Binding-site contacts:
Ligand atom C11 contacts residue HIS233 of chain 1.B at 3.8 Å.
Ligand atom S6 contacts residue LEU100 of chain 1.B at 3.8 Å.
Ligand atom C24 contacts residue THR56 of chain 1.B at 3.8 Å.
Ligand atom C28 contacts residue ASN241 of chain 1.B at 3.8 Å.
Ligand atom C9 contacts residue LEU137 of chain 1.B at 3.9 Å (hydrophobic).
Ligand atom C10 contacts residue ILE133 of chain 1.B at 3.5 Å (hydrophobic).
Ligand atom C21 contacts residue THR56 of chain 1.B at 3.6 Å.
Ligand atom N26 contacts residue ASP60 of chain 1.B at 2.8 Å (salt-bridge).
Ligand atom C29 contacts residue PRO244 of chain 1.B at 3.8 Å (hydrophobic).
Ligand atom O3 contacts residue ARG103 of chain 1.B at 3.2 Å (salt-bridge).
Ligand atom C27 contacts residue VAL242 of chain 1.B at 3.6 Å (hydrophobic).
Ligand atom C30 contacts residue ASP60 of chain 1.B at 3.2 Å.
Ligand atom C31 contacts residue ASP60 of chain 1.B at 3.3 Å.
Ligand atom C5 contacts residue PHE113 of chain 1.B at 3.8 Å (hydrophobic).
Ligand atom O11 contacts residue ILE133 of chain 1.B at 3.1 Å.
Ligand atom O3 contacts residue GLU62 of chain 1.B at 2.6 Å (salt-bridge).
Ligand atom C25 contacts residue VAL242 of chain 1.B at 3.3 Å (hydrophobic).
Ligand atom C1 contacts residue ALA59 of chain 1.B at 3.9 Å (hydrophobic).
Ligand atom C31 contacts residue VAL242 of chain 1.B at 3.2 Å (hydrophobic).
Ligand atom C29 contacts residue LEU63 of chain 1.B at 3.8 Å (hydrophobic).
Ligand atom C14 contacts residue PHE113 of chain 1.B at 3.9 Å (hydrophobic).
Ligand atom C3 contacts residue GLU62 of chain 1.B at 3.3 Å.
Ligand atom C27 contacts residue ASP60 of chain 1.B at 3.4 Å.
Ligand atom N26 contacts residue VAL242 of chain 1.B at 3.6 Å (h-bond).
Ligand atom C29 contacts residue ASP60 of chain 1.B at 3.8 Å.
Ligand atom O3 contacts residue LEU96 of chain 1.B at 3.7 Å.
Ligand atom C19 contacts residue LEU234 of chain 1.B at 3.8 Å (hydrophobic).
Ligand atom C27 contacts residue ASN241 of chain 1.B at 3.3 Å.
Ligand atom C31 contacts residue TRP92 of chain 1.B at 3.7 Å (hydrophobic).
Ligand atom C2 contacts residue GLU62 of chain 1.B at 3.1 Å.
Ligand atom C19 contacts residue ALA59 of chain 1.B at 3.7 Å (hydrophobic).
Ligand atom O11 contacts residue HIS233 of chain 1.B at 2.9 Å (h-bond).
Ligand atom C11 contacts residue ILE133 of chain 1.B at 3.9 Å (hydrophobic).
Ligand atom C24 contacts residue ASP60 of chain 1.B at 3.9 Å.
Ligand atom C11 contacts residue MET130 of chain 1.B at 3.8 Å (hydrophobic).
Ligand atom C25 contacts residue ASP60 of chain 1.B at 3.7 Å.
Ligand atom C28 contacts residue ASP60 of chain 1.B at 3.4 Å.
Ligand atom C25 contacts residue ASN241 of chain 1.B at 3.7 Å.
Ligand atom O16 contacts residue LEU55 of chain 1.B at 3.4 Å.
Ligand atom C4 contacts residue LEU96 of chain 1.B at 3.5 Å (hydrophobic).

The small molecule below binds the protein below.
Small molecule (SMILES): O=C(c1ccc(OCCN2CCCCC2)cc1)c1c(-c2ccc(O)cc2)sc2cc(O)ccc12

Sequence of chain 1.B:
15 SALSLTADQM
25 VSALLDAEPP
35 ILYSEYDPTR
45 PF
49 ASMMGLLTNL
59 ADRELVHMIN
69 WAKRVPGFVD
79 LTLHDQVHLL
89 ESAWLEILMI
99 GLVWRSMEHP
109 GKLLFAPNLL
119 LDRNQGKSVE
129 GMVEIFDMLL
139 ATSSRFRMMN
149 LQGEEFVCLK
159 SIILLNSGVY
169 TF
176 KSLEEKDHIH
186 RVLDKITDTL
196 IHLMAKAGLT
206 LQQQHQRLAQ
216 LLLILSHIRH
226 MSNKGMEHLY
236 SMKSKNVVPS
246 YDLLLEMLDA